Sequence of chain 1.A:
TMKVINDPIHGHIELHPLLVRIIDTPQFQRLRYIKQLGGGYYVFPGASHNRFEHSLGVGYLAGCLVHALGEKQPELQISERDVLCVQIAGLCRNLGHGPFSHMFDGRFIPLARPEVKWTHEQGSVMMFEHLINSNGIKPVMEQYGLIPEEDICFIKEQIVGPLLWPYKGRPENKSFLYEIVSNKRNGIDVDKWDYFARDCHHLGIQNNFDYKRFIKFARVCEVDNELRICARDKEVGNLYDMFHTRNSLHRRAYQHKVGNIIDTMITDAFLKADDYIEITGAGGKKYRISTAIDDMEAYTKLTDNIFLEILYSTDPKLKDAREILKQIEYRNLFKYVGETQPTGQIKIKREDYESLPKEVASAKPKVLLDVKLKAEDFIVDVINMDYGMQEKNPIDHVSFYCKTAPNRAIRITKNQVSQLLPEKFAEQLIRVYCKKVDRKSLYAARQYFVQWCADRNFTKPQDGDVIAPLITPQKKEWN

A small-molecule ligand and the protein it binds are described below.
Small molecule (SMILES): Nc1ccn([C@H]2C[C@H](O)[C@@H](CO[P](=O)(O)O[P](=O)(O)OP(=O)(O)O)O2)c(=O)n1

Binding-site contacts:
Ligand atom C5 contacts residue HIS103 of chain 1.A at 3.5 Å.
Ligand atom PA contacts residue HIS103 of chain 1.A at 3.4 Å.
Ligand atom N4 contacts residue GLN263 of chain 1.A at 3.1 Å (h-bond).
Ligand atom O4' contacts residue HIS103 of chain 1.A at 2.9 Å (h-bond).
Ligand atom C4' contacts residue ARG52 of chain 1.A at 3.7 Å.
Ligand atom O3G contacts residue ARG254 of chain 1.A at 3.2 Å (salt-bridge).
Ligand atom C1' contacts residue HIS103 of chain 1.A at 3.5 Å.
Ligand atom O3' contacts residue ASP207 of chain 1.A at 2.8 Å (salt-bridge).
Ligand atom O3' contacts residue GLN37 of chain 1.A at 3.0 Å (h-bond).
Ligand atom C2 contacts residue HIS103 of chain 1.A at 3.7 Å.
Ligand atom O3' contacts residue TYR203 of chain 1.A at 3.5 Å.
Ligand atom O2G contacts residue LYS200 of chain 1.A at 3.2 Å (salt-bridge).
Ligand atom O1G contacts residue ARG254 of chain 1.A at 3.1 Å (salt-bridge).
Ligand atom N1 contacts residue HIS103 of chain 1.A at 3.2 Å.
Ligand atom O1B contacts residue HIS121 of chain 1.A at 3.6 Å.
Ligand atom O2A contacts residue ASN95 of chain 1.A at 3.9 Å.
Ligand atom O1B contacts residue HIS103 of chain 1.A at 3.6 Å.
Ligand atom N3 contacts residue TYR262 of chain 1.A at 3.8 Å.
Ligand atom C6 contacts residue HIS103 of chain 1.A at 3.1 Å.
Ligand atom O1A contacts residue HIS103 of chain 1.A at 2.6 Å (h-bond).
Ligand atom O3' contacts residue LEU38 of chain 1.A at 3.9 Å.
Ligand atom O4' contacts residue ARG52 of chain 1.A at 3.1 Å (salt-bridge).
Ligand atom C1' contacts residue ARG52 of chain 1.A at 3.7 Å.
Ligand atom O2A contacts residue ASP199 of chain 1.A at 3.5 Å (salt-bridge).
Ligand atom O3G contacts residue TYR203 of chain 1.A at 2.6 Å (h-bond).
Ligand atom O3A contacts residue ARG94 of chain 1.A at 3.2 Å (salt-bridge).
Ligand atom C2' contacts residue TYR262 of chain 1.A at 3.6 Å (hydrophobic).
Ligand atom C3' contacts residue ASP207 of chain 1.A at 3.7 Å.
Ligand atom O2A contacts residue ARG52 of chain 1.A at 3.0 Å (salt-bridge).
Ligand atom C3' contacts residue TYR203 of chain 1.A at 3.7 Å (hydrophobic).
Ligand atom O3G contacts residue LYS200 of chain 1.A at 3.9 Å.
Ligand atom C2' contacts residue LEU38 of chain 1.A at 3.8 Å (hydrophobic).
Ligand atom C4 contacts residue HIS103 of chain 1.A at 3.8 Å.
Ligand atom O1A contacts residue HIS98 of chain 1.A at 3.2 Å (h-bond).
Ligand atom C5' contacts residue TYR203 of chain 1.A at 3.4 Å (hydrophobic).
Ligand atom O5' contacts residue HIS103 of chain 1.A at 3.0 Å (h-bond).
Ligand atom O2B contacts residue ARG94 of chain 1.A at 3.5 Å (salt-bridge).
Ligand atom O3A contacts residue ASP199 of chain 1.A at 3.7 Å.
Ligand atom O2 contacts residue LEU38 of chain 1.A at 3.6 Å.
Ligand atom O1A contacts residue HIS121 of chain 1.A at 3.2 Å (h-bond).